Sequence of chain 1.N:
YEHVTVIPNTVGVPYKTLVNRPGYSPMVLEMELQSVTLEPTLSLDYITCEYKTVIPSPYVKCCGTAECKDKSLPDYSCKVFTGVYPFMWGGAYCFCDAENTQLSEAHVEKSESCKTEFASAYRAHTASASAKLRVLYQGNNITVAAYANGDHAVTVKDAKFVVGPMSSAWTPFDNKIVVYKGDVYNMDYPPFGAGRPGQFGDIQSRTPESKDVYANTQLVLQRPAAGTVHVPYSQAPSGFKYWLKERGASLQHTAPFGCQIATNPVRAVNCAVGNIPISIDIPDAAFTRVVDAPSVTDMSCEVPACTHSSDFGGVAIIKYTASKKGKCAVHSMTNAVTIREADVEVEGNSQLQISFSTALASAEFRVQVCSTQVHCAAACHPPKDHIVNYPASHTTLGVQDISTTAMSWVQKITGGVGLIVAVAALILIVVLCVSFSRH

Sequence of chain 1.O:
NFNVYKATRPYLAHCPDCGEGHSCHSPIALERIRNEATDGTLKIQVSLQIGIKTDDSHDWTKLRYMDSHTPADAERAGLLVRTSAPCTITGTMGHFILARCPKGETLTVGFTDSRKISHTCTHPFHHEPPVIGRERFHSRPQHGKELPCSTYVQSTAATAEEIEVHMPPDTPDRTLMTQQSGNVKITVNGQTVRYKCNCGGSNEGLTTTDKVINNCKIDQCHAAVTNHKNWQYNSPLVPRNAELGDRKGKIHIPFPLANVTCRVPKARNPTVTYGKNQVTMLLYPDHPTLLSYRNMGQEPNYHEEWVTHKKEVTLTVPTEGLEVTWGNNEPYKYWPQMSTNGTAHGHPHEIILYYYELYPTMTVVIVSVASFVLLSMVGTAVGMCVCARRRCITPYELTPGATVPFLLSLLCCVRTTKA

This small molecule binds to this protein.
Small molecule (SMILES): CC(=O)N[C@@H]1[C@@H](O)[C@H](O)[C@@H](CO)O[C@H]1O

Binding-site contacts:
Ligand atom C8 contacts residue THR116 of chain 1.N at 4.3 Å.
Ligand atom C8 contacts residue ALA258 of chain 1.O at 3.7 Å (hydrophobic).
Ligand atom C2 contacts residue ASN259 of chain 1.O at 2.4 Å.
Ligand atom C1 contacts residue ASN259 of chain 1.O at 1.4 Å.
Ligand atom N2 contacts residue ASN259 of chain 1.O at 2.8 Å (h-bond).
Ligand atom O4 contacts residue LYS181 of chain 1.N at 2.7 Å (salt-bridge).
Ligand atom O7 contacts residue ASN259 of chain 1.O at 3.2 Å (h-bond).
Ligand atom C3 contacts residue LYS115 of chain 1.N at 4.3 Å.
Ligand atom C8 contacts residue ASN259 of chain 1.O at 4.2 Å.
Ligand atom O6 contacts residue LYS181 of chain 1.N at 3.4 Å (salt-bridge).
Ligand atom C5 contacts residue ASN259 of chain 1.O at 3.7 Å.
Ligand atom O5 contacts residue ASN259 of chain 1.O at 2.3 Å (h-bond).
Ligand atom C5 contacts residue LYS181 of chain 1.N at 3.4 Å.
Ligand atom O3 contacts residue LYS115 of chain 1.N at 3.6 Å (salt-bridge).
Ligand atom O4 contacts residue PHE118 of chain 1.N at 4.1 Å.
Ligand atom C8 contacts residue LEU257 of chain 1.O at 4.1 Å (hydrophobic).
Ligand atom C6 contacts residue LYS181 of chain 1.N at 3.4 Å.
Ligand atom C4 contacts residue LYS181 of chain 1.N at 3.6 Å.
Ligand atom C4 contacts residue ASN259 of chain 1.O at 4.2 Å.
Ligand atom C3 contacts residue ASN259 of chain 1.O at 3.7 Å.
Ligand atom N2 contacts residue THR116 of chain 1.N at 4.1 Å.
Ligand atom C7 contacts residue ASN259 of chain 1.O at 3.2 Å.